A small-molecule ligand and the protein it binds are described below.
Small molecule (SMILES): C[C@H]1O[C@@H](n2cnc3c(N)ncnc32)[C@H](O)[C@@H]1O

Binding-site contacts:
Ligand atom C4 contacts residue ASN114 of chain 1.J at 4.1 Å.
Ligand atom C5 contacts residue ARG115 of chain 1.J at 4.1 Å.
Ligand atom C8 contacts residue ARG115 of chain 1.J at 3.5 Å.
Ligand atom C8 contacts residue PRO113 of chain 1.J at 4.2 Å (hydrophobic).
Ligand atom N7 contacts residue ARG115 of chain 1.J at 3.6 Å.
Ligand atom C1' contacts residue ARG115 of chain 1.J at 3.4 Å.
Ligand atom N3 contacts residue ASN114 of chain 1.J at 3.8 Å.
Ligand atom C2' contacts residue ARG115 of chain 1.J at 3.9 Å.
Ligand atom N6 contacts residue ASN114 of chain 1.J at 3.5 Å (h-bond).
Ligand atom C2' contacts residue PRO113 of chain 1.J at 3.4 Å (hydrophobic).
Ligand atom N9 contacts residue PRO113 of chain 1.J at 3.6 Å (h-bond).
Ligand atom C2 contacts residue PRO113 of chain 1.J at 4.2 Å (hydrophobic).
Ligand atom O2' contacts residue PRO113 of chain 1.J at 3.9 Å.
Ligand atom C6 contacts residue ASN114 of chain 1.J at 3.7 Å.
Ligand atom C1' contacts residue PRO113 of chain 1.J at 3.9 Å (hydrophobic).
Ligand atom N9 contacts residue ARG115 of chain 1.J at 3.8 Å.
Ligand atom O2' contacts residue ARG115 of chain 1.J at 3.4 Å (salt-bridge).
Ligand atom N1 contacts residue ASN114 of chain 1.J at 3.5 Å.
Ligand atom C5 contacts residue PRO113 of chain 1.J at 4.1 Å (hydrophobic).
Ligand atom C5 contacts residue ASN114 of chain 1.J at 4.1 Å.
Ligand atom C2 contacts residue ASN114 of chain 1.J at 3.5 Å.
Ligand atom C4 contacts residue PRO113 of chain 1.J at 3.5 Å (hydrophobic).
Ligand atom N3 contacts residue PRO113 of chain 1.J at 3.5 Å (h-bond).

Sequence of chain 1.J:
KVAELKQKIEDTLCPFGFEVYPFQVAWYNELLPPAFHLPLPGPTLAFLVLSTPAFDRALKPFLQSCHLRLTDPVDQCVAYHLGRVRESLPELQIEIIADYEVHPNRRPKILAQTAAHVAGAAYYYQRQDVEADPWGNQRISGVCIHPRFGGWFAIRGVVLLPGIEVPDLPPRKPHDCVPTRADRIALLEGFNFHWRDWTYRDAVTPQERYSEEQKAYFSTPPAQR